Sequence of chain 2.B:
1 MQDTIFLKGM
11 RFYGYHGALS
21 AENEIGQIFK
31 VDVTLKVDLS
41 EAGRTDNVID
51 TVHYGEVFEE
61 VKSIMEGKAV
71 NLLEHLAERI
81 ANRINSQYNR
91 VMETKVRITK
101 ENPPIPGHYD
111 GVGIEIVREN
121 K

Sequence of chain 1.A:
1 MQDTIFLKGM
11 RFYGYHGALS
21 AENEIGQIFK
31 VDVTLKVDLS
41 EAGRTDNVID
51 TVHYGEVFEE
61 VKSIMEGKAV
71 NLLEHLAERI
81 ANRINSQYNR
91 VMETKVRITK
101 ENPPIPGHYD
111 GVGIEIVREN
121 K

A protein and the small-molecule ligand that binds it are described below.
Small molecule (SMILES): Nc1nc2ncc([C@H](O)[C@H](O)CO)nc2c(=O)[nH]1

Binding-site contacts:
Ligand atom C1 contacts residue LEU72 of chain 2.B at 3.6 Å (hydrophobic).
Ligand atom O22 contacts residue PRO104 of chain 2.B at 3.4 Å.
Ligand atom C5 contacts residue TYR54 of chain 1.A at 3.4 Å (hydrophobic).
Ligand atom O22 contacts residue TYR54 of chain 1.A at 3.6 Å.
Ligand atom C26 contacts residue PRO104 of chain 2.B at 3.4 Å (hydrophobic).
Ligand atom O21 contacts residue ALA18 of chain 2.B at 3.6 Å.
Ligand atom O11 contacts residue ASN71 of chain 2.B at 2.8 Å (h-bond).
Ligand atom C16 contacts residue HIS53 of chain 1.A at 3.8 Å.
Ligand atom N6 contacts residue TYR54 of chain 1.A at 3.4 Å (h-bond).
Ligand atom N13 contacts residue LEU73 of chain 2.B at 3.7 Å.
Ligand atom C28 contacts residue ILE105 of chain 2.B at 3.7 Å (hydrophobic).
Ligand atom N6 contacts residue HIS53 of chain 1.A at 3.6 Å.
Ligand atom N2 contacts residue LEU72 of chain 2.B at 3.2 Å.
Ligand atom C1 contacts residue ASN71 of chain 2.B at 3.5 Å.
Ligand atom O21 contacts residue GLU22 of chain 2.B at 2.4 Å (salt-bridge).
Ligand atom N13 contacts residue GLU74 of chain 2.B at 2.5 Å (salt-bridge).
Ligand atom N13 contacts residue ILE114 of chain 2.B at 3.5 Å.
Ligand atom C10 contacts residue TYR54 of chain 1.A at 3.4 Å (hydrophobic).
Ligand atom C1 contacts residue TYR54 of chain 1.A at 3.3 Å (hydrophobic).
Ligand atom N9 contacts residue TYR54 of chain 1.A at 3.8 Å.
Ligand atom N13 contacts residue TYR54 of chain 1.A at 3.8 Å.
Ligand atom N4 contacts residue TYR54 of chain 1.A at 3.3 Å.
Ligand atom C3 contacts residue LEU73 of chain 2.B at 3.8 Å (hydrophobic).
Ligand atom O22 contacts residue LYS100 of chain 2.B at 3.5 Å (salt-bridge).
Ligand atom O11 contacts residue LEU72 of chain 2.B at 3.6 Å.
Ligand atom C7 contacts residue TYR54 of chain 1.A at 3.8 Å (hydrophobic).
Ligand atom O24 contacts residue PRO104 of chain 2.B at 3.0 Å (h-bond).
Ligand atom C3 contacts residue TYR54 of chain 1.A at 3.3 Å (hydrophobic).
Ligand atom C7 contacts residue HIS53 of chain 1.A at 3.1 Å.
Ligand atom N2 contacts residue GLU74 of chain 2.B at 3.7 Å.
Ligand atom O11 contacts residue LEU73 of chain 2.B at 3.7 Å.
Ligand atom C3 contacts residue GLU74 of chain 2.B at 3.4 Å.
Ligand atom O11 contacts residue TYR54 of chain 1.A at 3.6 Å (h-bond).
Ligand atom O24 contacts residue ILE105 of chain 2.B at 3.3 Å.
Ligand atom N9 contacts residue LYS100 of chain 2.B at 3.6 Å (salt-bridge).
Ligand atom O22 contacts residue PRO103 of chain 2.B at 3.8 Å.
Ligand atom N2 contacts residue TYR54 of chain 1.A at 3.7 Å.
Ligand atom N2 contacts residue LEU73 of chain 2.B at 2.9 Å (h-bond).
Ligand atom O22 contacts residue ILE105 of chain 2.B at 3.8 Å.
Ligand atom C28 contacts residue HIS53 of chain 1.A at 3.6 Å.